A protein and the small-molecule ligand that binds it are described below.
Small molecule (SMILES): COc1ccc(S(=O)(=O)N2CCOCC2)cc1NC(=O)c1[nH]c(C)c2c1CCCCC2=O

Sequence of chain 1.A:
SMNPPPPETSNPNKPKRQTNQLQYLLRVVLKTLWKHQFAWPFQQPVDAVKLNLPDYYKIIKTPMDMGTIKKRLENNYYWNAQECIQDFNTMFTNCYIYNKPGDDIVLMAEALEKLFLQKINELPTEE

Binding-site contacts:
Ligand atom N contacts residue PRO41 of chain 1.A at 2.9 Å (h-bond).
Ligand atom C9 contacts residue PRO41 of chain 1.A at 3.9 Å (hydrophobic).
Ligand atom C4 contacts residue TYR56 of chain 1.A at 4.0 Å (hydrophobic).
Ligand atom C3 contacts residue ASN99 of chain 1.A at 3.9 Å.
Ligand atom O1 contacts residue PRO41 of chain 1.A at 3.2 Å.
Ligand atom C7 contacts residue BU31 of chain 1.B at 4.0 Å.
Ligand atom C13 contacts residue BU31 of chain 1.B at 3.5 Å.
Ligand atom C21 contacts residue TRP40 of chain 1.A at 3.7 Å (hydrophobic).
Ligand atom C10 contacts residue PRO41 of chain 1.A at 4.0 Å (hydrophobic).
Ligand atom O3 contacts residue LYS50 of chain 1.A at 3.5 Å.
Ligand atom C1 contacts residue VAL46 of chain 1.A at 3.6 Å (hydrophobic).
Ligand atom C contacts residue PRO41 of chain 1.A at 3.8 Å (hydrophobic).
Ligand atom C19 contacts residue LYS50 of chain 1.A at 3.9 Å.
Ligand atom O contacts residue ASN99 of chain 1.A at 3.0 Å (h-bond).
Ligand atom C4 contacts residue ASN99 of chain 1.A at 3.9 Å.
Ligand atom O2 contacts residue BU31 of chain 1.B at 3.3 Å.
Ligand atom C11 contacts residue TRP40 of chain 1.A at 3.9 Å (hydrophobic).
Ligand atom N1 contacts residue BU31 of chain 1.B at 3.5 Å.
Ligand atom C15 contacts residue LEU51 of chain 1.A at 4.0 Å (hydrophobic).
Ligand atom C5 contacts residue ASN99 of chain 1.A at 3.3 Å.
Ligand atom C4 contacts residue TYR98 of chain 1.A at 3.5 Å (hydrophobic).
Ligand atom C1 contacts residue PHE42 of chain 1.A at 3.9 Å (hydrophobic).
Ligand atom C1 contacts residue PRO41 of chain 1.A at 3.8 Å (hydrophobic).
Ligand atom C18 contacts residue LYS50 of chain 1.A at 3.9 Å.
Ligand atom C14 contacts residue LEU51 of chain 1.A at 3.7 Å (hydrophobic).
Ligand atom C21 contacts residue LEU51 of chain 1.A at 4.0 Å (hydrophobic).
Ligand atom C20 contacts residue LEU51 of chain 1.A at 3.8 Å (hydrophobic).
Ligand atom C11 contacts residue LEU51 of chain 1.A at 3.7 Å (hydrophobic).
Ligand atom C contacts residue VAL46 of chain 1.A at 3.5 Å (hydrophobic).
Ligand atom C16 contacts residue TRP40 of chain 1.A at 4.0 Å (hydrophobic).
Ligand atom C12 contacts residue LEU51 of chain 1.A at 3.6 Å (hydrophobic).
Ligand atom C19 contacts residue LEU51 of chain 1.A at 3.6 Å (hydrophobic).
Ligand atom N contacts residue VAL46 of chain 1.A at 3.9 Å.
Ligand atom C7 contacts residue LEU53 of chain 1.A at 3.9 Å (hydrophobic).
Ligand atom C2 contacts residue VAL46 of chain 1.A at 3.9 Å (hydrophobic).
Ligand atom C12 contacts residue BU31 of chain 1.B at 3.9 Å.
Ligand atom C5 contacts residue TYR98 of chain 1.A at 3.8 Å (hydrophobic).
Ligand atom N1 contacts residue LEU51 of chain 1.A at 3.5 Å.
Ligand atom C6 contacts residue BU31 of chain 1.B at 3.8 Å.
Ligand atom C10 contacts residue BU31 of chain 1.B at 3.9 Å.